Binding-site contacts:
Ligand atom N13 contacts residue TYR115 of chain 1.A at 3.7 Å.
Ligand atom C14 contacts residue VAL116 of chain 1.A at 2.9 Å (hydrophobic).
Ligand atom C1 contacts residue VAL123 of chain 1.A at 3.8 Å (hydrophobic).
Ligand atom O22 contacts residue LYS68 of chain 1.A at 3.0 Å (salt-bridge).
Ligand atom C17 contacts residue VAL116 of chain 1.A at 3.7 Å (hydrophobic).
Ligand atom C5 contacts residue GLY22 of chain 1.A at 3.5 Å.
Ligand atom N4 contacts residue LEU21 of chain 1.A at 3.7 Å.
Ligand atom C14 contacts residue GLU117 of chain 1.A at 3.2 Å.
Ligand atom C21 contacts residue LEU167 of chain 1.A at 3.7 Å (hydrophobic).
Ligand atom C14 contacts residue TYR115 of chain 1.A at 3.8 Å (hydrophobic).
Ligand atom C26 contacts residue SER184 of chain 1.A at 3.3 Å.
Ligand atom N16 contacts residue VAL66 of chain 1.A at 3.8 Å.
Ligand atom N9 contacts residue LEU21 of chain 1.A at 3.8 Å.
Ligand atom C17 contacts residue LEU167 of chain 1.A at 3.5 Å (hydrophobic).
Ligand atom C14 contacts residue GLY119 of chain 1.A at 3.5 Å.
Ligand atom C12 contacts residue VAL116 of chain 1.A at 3.6 Å (hydrophobic).
Ligand atom N13 contacts residue VAL116 of chain 1.A at 2.7 Å (h-bond).
Ligand atom O22 contacts residue SER184 of chain 1.A at 3.6 Å.
Ligand atom C6 contacts residue GLY22 of chain 1.A at 3.7 Å.
Ligand atom C18 contacts residue LEU167 of chain 1.A at 3.4 Å (hydrophobic).
Ligand atom C24 contacts residue LYS68 of chain 1.A at 3.4 Å.
Ligand atom C6 contacts residue GLN23 of chain 1.A at 3.6 Å.
Ligand atom C5 contacts residue GLN23 of chain 1.A at 3.3 Å.
Ligand atom C8 contacts residue LEU21 of chain 1.A at 3.6 Å (hydrophobic).
Ligand atom C26 contacts residue LYS68 of chain 1.A at 3.4 Å.
Ligand atom C26 contacts residue ASN165 of chain 1.A at 3.4 Å.
Ligand atom C17 contacts residue VAL66 of chain 1.A at 3.8 Å (hydrophobic).
Ligand atom N16 contacts residue VAL116 of chain 1.A at 3.0 Å (h-bond).
Ligand atom C17 contacts residue GLU114 of chain 1.A at 3.3 Å.
Ligand atom C10 contacts residue PRO120 of chain 1.A at 3.5 Å (hydrophobic).
Ligand atom C11 contacts residue LEU21 of chain 1.A at 3.8 Å (hydrophobic).
Ligand atom O2 contacts residue LEU21 of chain 1.A at 3.7 Å.
Ligand atom C3 contacts residue LEU21 of chain 1.A at 3.4 Å (hydrophobic).
Ligand atom C8 contacts residue PRO120 of chain 1.A at 3.6 Å (hydrophobic).
Ligand atom C19 contacts residue LEU167 of chain 1.A at 3.6 Å (hydrophobic).
Ligand atom C7 contacts residue VAL29 of chain 1.A at 3.8 Å (hydrophobic).
Ligand atom C3 contacts residue PRO120 of chain 1.A at 3.6 Å (hydrophobic).
Ligand atom O22 contacts residue LEU167 of chain 1.A at 3.4 Å.
Ligand atom O2 contacts residue PRO120 of chain 1.A at 3.5 Å.
Ligand atom N9 contacts residue PRO120 of chain 1.A at 3.5 Å.

Sequence of chain 1.A:
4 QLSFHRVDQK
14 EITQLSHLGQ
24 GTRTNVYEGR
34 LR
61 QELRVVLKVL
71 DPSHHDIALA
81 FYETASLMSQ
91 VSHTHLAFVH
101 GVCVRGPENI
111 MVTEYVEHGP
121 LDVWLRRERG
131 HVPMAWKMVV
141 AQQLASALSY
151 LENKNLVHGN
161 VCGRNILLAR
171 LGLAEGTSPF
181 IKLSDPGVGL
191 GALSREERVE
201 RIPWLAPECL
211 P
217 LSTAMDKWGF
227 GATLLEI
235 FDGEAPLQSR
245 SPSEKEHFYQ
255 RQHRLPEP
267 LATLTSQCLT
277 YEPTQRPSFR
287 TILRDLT

A protein and the small-molecule ligand that binds it are described below.
Small molecule (SMILES): CNc1cc(Nc2cccnc2OC)nc2c(C(=O)NC3CC3)cnn12